Sequence of chain 1.A:
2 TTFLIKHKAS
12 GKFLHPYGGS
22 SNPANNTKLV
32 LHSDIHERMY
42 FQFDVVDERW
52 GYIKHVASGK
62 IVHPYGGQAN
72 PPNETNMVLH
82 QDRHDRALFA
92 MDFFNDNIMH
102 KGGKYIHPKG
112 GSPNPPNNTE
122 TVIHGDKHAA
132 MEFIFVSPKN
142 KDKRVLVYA

A protein and the small-molecule ligand that binds it are described below.
Small molecule (SMILES): N[C@@H]1[C@@H](O)[C@@H](O)[C@@H](CO)O[C@@H]1O

Binding-site contacts:
Ligand atom O6 contacts residue PRO109 of chain 1.A at 3.7 Å.
Ligand atom O3 contacts residue HIS129 of chain 1.A at 2.9 Å (h-bond).
Ligand atom O6 contacts residue GLY112 of chain 1.A at 4.2 Å.
Ligand atom C1 contacts residue GLY112 of chain 1.A at 4.1 Å.
Ligand atom C3 contacts residue HIS129 of chain 1.A at 3.8 Å.
Ligand atom O5 contacts residue GLU75 of chain 1.A at 4.3 Å.
Ligand atom O5 contacts residue GLY111 of chain 1.A at 2.9 Å.
Ligand atom C6 contacts residue VAL123 of chain 1.A at 4.0 Å (hydrophobic).
Ligand atom C2 contacts residue GLY111 of chain 1.A at 4.1 Å.
Ligand atom C6 contacts residue LYS110 of chain 1.A at 4.3 Å.
Ligand atom O4 contacts residue GLY111 of chain 1.A at 4.4 Å.
Ligand atom O4 contacts residue HIS108 of chain 1.A at 2.8 Å (h-bond).
Ligand atom O6 contacts residue GLU75 of chain 1.A at 2.7 Å (salt-bridge).
Ligand atom C1 contacts residue GLY111 of chain 1.A at 3.5 Å.
Ligand atom C5 contacts residue HIS108 of chain 1.A at 4.3 Å.
Ligand atom C2 contacts residue HIS129 of chain 1.A at 4.3 Å.
Ligand atom C4 contacts residue HIS125 of chain 1.A at 3.8 Å.
Ligand atom C4 contacts residue HIS129 of chain 1.A at 3.8 Å.
Ligand atom C6 contacts residue HIS108 of chain 1.A at 3.9 Å.
Ligand atom C5 contacts residue HIS125 of chain 1.A at 3.6 Å.
Ligand atom O4 contacts residue GLY112 of chain 1.A at 3.3 Å.
Ligand atom C5 contacts residue GLY112 of chain 1.A at 4.0 Å.
Ligand atom C2 contacts residue GLY112 of chain 1.A at 4.3 Å.
Ligand atom O4 contacts residue HIS129 of chain 1.A at 2.9 Å (h-bond).
Ligand atom O5 contacts residue GLY112 of chain 1.A at 3.2 Å (h-bond).
Ligand atom C4 contacts residue HIS108 of chain 1.A at 3.4 Å.
Ligand atom C6 contacts residue HIS125 of chain 1.A at 3.9 Å.
Ligand atom O6 contacts residue VAL123 of chain 1.A at 3.5 Å.
Ligand atom C6 contacts residue PRO109 of chain 1.A at 3.5 Å (hydrophobic).
Ligand atom O3 contacts residue HIS125 of chain 1.A at 4.3 Å.
Ligand atom C6 contacts residue GLY112 of chain 1.A at 3.9 Å.
Ligand atom C5 contacts residue GLU75 of chain 1.A at 3.7 Å.
Ligand atom C6 contacts residue GLY111 of chain 1.A at 3.5 Å.
Ligand atom C5 contacts residue GLY111 of chain 1.A at 4.1 Å.
Ligand atom O3 contacts residue ASP127 of chain 1.A at 2.7 Å (salt-bridge).
Ligand atom C3 contacts residue HIS125 of chain 1.A at 4.0 Å.
Ligand atom C6 contacts residue GLU75 of chain 1.A at 3.4 Å.
Ligand atom C3 contacts residue ASP127 of chain 1.A at 3.4 Å.
Ligand atom O6 contacts residue LYS110 of chain 1.A at 3.5 Å.
Ligand atom O6 contacts residue GLY111 of chain 1.A at 2.8 Å (h-bond).